A protein and the small-molecule ligand that binds it are described below.
Small molecule (SMILES): CCCCCCCCCCCC[N+](C)(C)CCCS(=O)(=O)O

Binding-site contacts:
Ligand atom N1 contacts residue TRP117 of chain 41.A at 4.1 Å.
Ligand atom C3 contacts residue TRP117 of chain 41.A at 3.5 Å (hydrophobic).
Ligand atom C13 contacts residue ARG224 of chain 41.A at 4.2 Å.
Ligand atom O1S contacts residue THR226 of chain 41.A at 4.3 Å.
Ligand atom C16 contacts residue TRP117 of chain 41.A at 3.7 Å (hydrophobic).
Ligand atom N1 contacts residue ARG224 of chain 41.A at 4.2 Å.
Ligand atom N1 contacts residue ARG98 of chain 41.A at 4.3 Å.
Ligand atom C14 contacts residue ARG224 of chain 41.A at 4.5 Å.
Ligand atom O3S contacts residue THR226 of chain 41.A at 4.0 Å.
Ligand atom C2 contacts residue ARG224 of chain 41.A at 3.8 Å.
Ligand atom C15 contacts residue ARG224 of chain 41.A at 3.3 Å.
Ligand atom C1 contacts residue ARG224 of chain 41.A at 3.8 Å.
Ligand atom C16 contacts residue ARG224 of chain 41.A at 4.0 Å.
Ligand atom C3 contacts residue ARG98 of chain 41.A at 3.2 Å.
Ligand atom C2 contacts residue ARG98 of chain 41.A at 3.4 Å.
Ligand atom O1S contacts residue ARG98 of chain 41.A at 3.6 Å.
Ligand atom C1 contacts residue ARG98 of chain 41.A at 3.2 Å.
Ligand atom C3 contacts residue ARG224 of chain 41.A at 3.5 Å.
Ligand atom O1S contacts residue ASP228 of chain 41.A at 3.6 Å.
Ligand atom C15 contacts residue TRP117 of chain 41.A at 4.2 Å (hydrophobic).
Ligand atom S1 contacts residue ARG98 of chain 41.A at 4.4 Å.

Sequence of chain 41.A:
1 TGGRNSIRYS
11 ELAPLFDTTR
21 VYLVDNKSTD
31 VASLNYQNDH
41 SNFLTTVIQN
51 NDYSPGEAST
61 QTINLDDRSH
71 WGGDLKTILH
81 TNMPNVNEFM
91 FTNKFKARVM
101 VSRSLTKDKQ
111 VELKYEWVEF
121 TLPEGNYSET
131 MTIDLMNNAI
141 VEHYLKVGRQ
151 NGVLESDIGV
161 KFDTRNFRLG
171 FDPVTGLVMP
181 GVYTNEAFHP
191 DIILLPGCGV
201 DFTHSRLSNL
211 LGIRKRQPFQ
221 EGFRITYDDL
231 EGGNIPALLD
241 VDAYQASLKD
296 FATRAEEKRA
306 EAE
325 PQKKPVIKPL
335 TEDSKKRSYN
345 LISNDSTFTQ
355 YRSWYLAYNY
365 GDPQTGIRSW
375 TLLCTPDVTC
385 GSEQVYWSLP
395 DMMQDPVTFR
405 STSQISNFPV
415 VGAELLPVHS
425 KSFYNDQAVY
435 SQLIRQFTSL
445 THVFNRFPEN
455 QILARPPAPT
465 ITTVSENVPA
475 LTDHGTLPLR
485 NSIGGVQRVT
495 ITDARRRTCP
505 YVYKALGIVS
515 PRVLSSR